Sequence of chain 2.A:
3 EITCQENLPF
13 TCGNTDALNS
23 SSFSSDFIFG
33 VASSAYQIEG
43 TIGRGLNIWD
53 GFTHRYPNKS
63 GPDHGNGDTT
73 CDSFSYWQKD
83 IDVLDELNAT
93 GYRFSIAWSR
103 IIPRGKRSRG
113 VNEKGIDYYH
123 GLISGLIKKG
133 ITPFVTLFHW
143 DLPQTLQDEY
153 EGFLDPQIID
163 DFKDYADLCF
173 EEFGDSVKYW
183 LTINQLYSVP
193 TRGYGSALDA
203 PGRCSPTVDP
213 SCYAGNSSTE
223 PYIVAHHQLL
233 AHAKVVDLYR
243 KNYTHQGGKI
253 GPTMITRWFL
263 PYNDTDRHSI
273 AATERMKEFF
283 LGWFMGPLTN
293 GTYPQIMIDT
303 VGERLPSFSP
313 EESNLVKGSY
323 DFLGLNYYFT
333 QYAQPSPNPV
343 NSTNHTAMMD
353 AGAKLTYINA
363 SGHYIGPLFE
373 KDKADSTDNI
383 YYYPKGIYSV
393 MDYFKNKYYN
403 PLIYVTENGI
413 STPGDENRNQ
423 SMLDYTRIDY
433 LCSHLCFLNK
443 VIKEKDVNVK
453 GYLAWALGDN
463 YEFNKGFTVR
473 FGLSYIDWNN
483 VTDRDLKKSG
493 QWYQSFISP

Binding-site contacts:
Ligand atom O3 contacts residue PHE465 of chain 2.A at 3.3 Å.
Ligand atom C1 contacts residue TYR330 of chain 2.A at 3.9 Å (hydrophobic).
Ligand atom O4 contacts residue TRP457 of chain 2.A at 3.1 Å.
Ligand atom O3 contacts residue TRP457 of chain 2.A at 3.7 Å.
Ligand atom C6 contacts residue PHE473 of chain 2.A at 3.6 Å (hydrophobic).
Ligand atom O2 contacts residue GLN187 of chain 2.A at 3.9 Å.
Ligand atom O1 contacts residue GLN187 of chain 2.A at 2.3 Å (h-bond).
Ligand atom O6 contacts residue GLU464 of chain 2.A at 2.7 Å (salt-bridge).
Ligand atom C4 contacts residue GLU464 of chain 2.A at 3.7 Å.
Ligand atom C5 contacts residue GLU409 of chain 2.A at 3.3 Å.
Ligand atom O1 contacts residue GLU409 of chain 2.A at 2.8 Å (salt-bridge).
Ligand atom O3 contacts residue GLN39 of chain 2.A at 2.7 Å (h-bond).
Ligand atom C6 contacts residue TRP457 of chain 2.A at 3.8 Å (hydrophobic).
Ligand atom O2 contacts residue HIS141 of chain 2.A at 3.2 Å (h-bond).
Ligand atom C4 contacts residue TRP457 of chain 2.A at 3.9 Å (hydrophobic).
Ligand atom C3 contacts residue GLN39 of chain 2.A at 3.8 Å.
Ligand atom C1 contacts residue GLN187 of chain 2.A at 3.5 Å.
Ligand atom C2 contacts residue ASN186 of chain 2.A at 4.0 Å.
Ligand atom C4 contacts residue GLU409 of chain 2.A at 4.0 Å.
Ligand atom C5 contacts residue TYR330 of chain 2.A at 3.1 Å (hydrophobic).
Ligand atom C1 contacts residue GLU409 of chain 2.A at 2.7 Å.
Ligand atom C6 contacts residue TYR330 of chain 2.A at 3.4 Å (hydrophobic).
Ligand atom C2 contacts residue HIS141 of chain 2.A at 3.9 Å.
Ligand atom C3 contacts residue GLU409 of chain 2.A at 3.4 Å.
Ligand atom C2 contacts residue GLU409 of chain 2.A at 3.1 Å.
Ligand atom C5 contacts residue TRP457 of chain 2.A at 3.6 Å (hydrophobic).
Ligand atom O5 contacts residue TYR330 of chain 2.A at 3.1 Å (h-bond).
Ligand atom O1 contacts residue TYR330 of chain 2.A at 3.5 Å.
Ligand atom C6 contacts residue GLU464 of chain 2.A at 3.6 Å.
Ligand atom O2 contacts residue ASN186 of chain 2.A at 2.8 Å (h-bond).
Ligand atom O2 contacts residue ASN328 of chain 2.A at 3.9 Å.
Ligand atom O3 contacts residue HIS141 of chain 2.A at 2.9 Å (h-bond).
Ligand atom O4 contacts residue GLU464 of chain 2.A at 2.6 Å (salt-bridge).
Ligand atom O6 contacts residue PHE473 of chain 2.A at 3.7 Å.
Ligand atom O5 contacts residue GLU409 of chain 2.A at 3.0 Å (salt-bridge).
Ligand atom O2 contacts residue GLU409 of chain 2.A at 2.6 Å (salt-bridge).
Ligand atom O4 contacts residue GLN39 of chain 2.A at 3.0 Å (h-bond).
Ligand atom C3 contacts residue HIS141 of chain 2.A at 3.8 Å.
Ligand atom O1 contacts residue ASN328 of chain 2.A at 3.6 Å.
Ligand atom C3 contacts residue TRP457 of chain 2.A at 3.6 Å (hydrophobic).

This protein binds this small molecule.
Small molecule (SMILES): O=C1O[C@H](CO)[C@@H](O)[C@H](O)[C@H]1O